Sequence of chain 1.E:
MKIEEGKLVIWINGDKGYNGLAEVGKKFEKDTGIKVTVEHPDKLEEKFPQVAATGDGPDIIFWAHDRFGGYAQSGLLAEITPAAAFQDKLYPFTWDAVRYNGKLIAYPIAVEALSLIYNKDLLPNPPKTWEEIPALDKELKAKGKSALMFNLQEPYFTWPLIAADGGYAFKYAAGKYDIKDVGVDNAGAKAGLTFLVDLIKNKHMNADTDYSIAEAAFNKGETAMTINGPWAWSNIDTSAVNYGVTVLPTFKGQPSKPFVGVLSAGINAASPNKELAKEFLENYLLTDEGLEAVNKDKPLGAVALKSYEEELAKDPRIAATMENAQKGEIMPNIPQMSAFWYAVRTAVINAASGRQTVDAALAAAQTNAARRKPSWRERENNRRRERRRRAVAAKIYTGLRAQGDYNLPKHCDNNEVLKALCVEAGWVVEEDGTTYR

This small molecule binds to this protein.
Small molecule (SMILES): OC[C@H]1O[C@H](O[C@H]2[C@H](O)[C@@H](O)[C@@H](O)O[C@@H]2CO)[C@H](O)[C@@H](O)[C@@H]1O

Binding-site contacts:
Ligand atom O5 contacts residue TRP231 of chain 1.E at 4.0 Å.
Ligand atom C2 contacts residue TRP231 of chain 1.E at 3.8 Å (hydrophobic).
Ligand atom O5 contacts residue TYR156 of chain 1.E at 3.4 Å.
Ligand atom O1 contacts residue LYS16 of chain 1.E at 3.0 Å (salt-bridge).
Ligand atom O2 contacts residue LYS16 of chain 1.E at 2.6 Å (salt-bridge).
Ligand atom O3 contacts residue TRP341 of chain 1.E at 3.8 Å.
Ligand atom O2 contacts residue TRP231 of chain 1.E at 4.0 Å.
Ligand atom O6 contacts residue TYR156 of chain 1.E at 2.9 Å (h-bond).
Ligand atom O2 contacts residue TRP63 of chain 1.E at 3.4 Å (h-bond).
Ligand atom O3 contacts residue ASP66 of chain 1.E at 2.7 Å (salt-bridge).
Ligand atom O3 contacts residue ARG67 of chain 1.E at 3.2 Å.
Ligand atom C3 contacts residue ASP66 of chain 1.E at 3.7 Å.
Ligand atom C1 contacts residue ASP15 of chain 1.E at 3.3 Å.
Ligand atom C6 contacts residue PRO155 of chain 1.E at 4.1 Å (hydrophobic).
Ligand atom C4 contacts residue TRP341 of chain 1.E at 3.5 Å (hydrophobic).
Ligand atom C6 contacts residue TRP341 of chain 1.E at 3.6 Å (hydrophobic).
Ligand atom O5 contacts residue ASP15 of chain 1.E at 3.9 Å.
Ligand atom O3 contacts residue TRP63 of chain 1.E at 3.3 Å (h-bond).
Ligand atom C3 contacts residue TRP63 of chain 1.E at 3.6 Å (hydrophobic).
Ligand atom C2 contacts residue GLU112 of chain 1.E at 3.7 Å.
Ligand atom C3 contacts residue TRP341 of chain 1.E at 4.0 Å (hydrophobic).
Ligand atom O6 contacts residue PRO155 of chain 1.E at 3.5 Å (h-bond).
Ligand atom O3 contacts residue GLU112 of chain 1.E at 3.9 Å.
Ligand atom C6 contacts residue TYR156 of chain 1.E at 3.8 Å (hydrophobic).
Ligand atom C6 contacts residue GLU154 of chain 1.E at 3.4 Å.
Ligand atom C2 contacts residue LYS16 of chain 1.E at 3.6 Å.
Ligand atom O2 contacts residue ALA64 of chain 1.E at 3.2 Å.
Ligand atom C1 contacts residue LYS16 of chain 1.E at 3.4 Å.
Ligand atom O4 contacts residue TRP341 of chain 1.E at 3.7 Å.
Ligand atom C1 contacts residue TRP231 of chain 1.E at 3.7 Å (hydrophobic).
Ligand atom O3 contacts residue ALA64 of chain 1.E at 3.3 Å.
Ligand atom O2 contacts residue ASP66 of chain 1.E at 2.7 Å (salt-bridge).
Ligand atom O5 contacts residue TRP341 of chain 1.E at 4.1 Å.
Ligand atom C4 contacts residue TYR156 of chain 1.E at 4.0 Å (hydrophobic).
Ligand atom C2 contacts residue ASP66 of chain 1.E at 3.2 Å.
Ligand atom O6 contacts residue GLU154 of chain 1.E at 2.9 Å (salt-bridge).
Ligand atom O1 contacts residue ASN13 of chain 1.E at 3.4 Å (h-bond).
Ligand atom O2 contacts residue GLU112 of chain 1.E at 2.8 Å (salt-bridge).
Ligand atom C1 contacts residue TYR156 of chain 1.E at 3.5 Å (hydrophobic).
Ligand atom O1 contacts residue ASP15 of chain 1.E at 2.9 Å (salt-bridge).